Sequence of chain 2.A:
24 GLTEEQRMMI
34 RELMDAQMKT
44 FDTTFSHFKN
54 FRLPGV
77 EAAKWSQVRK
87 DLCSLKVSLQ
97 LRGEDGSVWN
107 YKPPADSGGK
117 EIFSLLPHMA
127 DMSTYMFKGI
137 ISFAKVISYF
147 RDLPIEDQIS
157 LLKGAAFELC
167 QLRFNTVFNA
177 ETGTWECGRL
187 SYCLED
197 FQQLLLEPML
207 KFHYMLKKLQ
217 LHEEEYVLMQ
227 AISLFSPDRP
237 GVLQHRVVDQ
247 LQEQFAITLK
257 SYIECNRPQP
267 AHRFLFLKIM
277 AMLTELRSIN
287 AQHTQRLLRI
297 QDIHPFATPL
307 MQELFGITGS

Binding-site contacts:
Ligand atom SAP contacts residue MET125 of chain 2.A at 4.1 Å.
Ligand atom OAA contacts residue SER129 of chain 2.A at 3.1 Å (h-bond).
Ligand atom OAA contacts residue MET128 of chain 2.A at 4.0 Å.
Ligand atom OAJ contacts residue MET125 of chain 2.A at 3.8 Å.
Ligand atom CL2 contacts residue GLN167 of chain 2.A at 3.1 Å.
Ligand atom SAP contacts residue PHE170 of chain 2.A at 4.4 Å.
Ligand atom SAP contacts residue SER129 of chain 2.A at 2.8 Å (h-bond).
Ligand atom CL3 contacts residue MET125 of chain 2.A at 4.4 Å.
Ligand atom OAJ contacts residue MET128 of chain 2.A at 4.2 Å.
Ligand atom CL6 contacts residue GLN167 of chain 2.A at 4.5 Å.
Ligand atom OAA contacts residue MET132 of chain 2.A at 4.4 Å.
Ligand atom CL2 contacts residue TRP181 of chain 2.A at 4.0 Å.
Ligand atom CAN contacts residue MET125 of chain 2.A at 3.8 Å (hydrophobic).
Ligand atom CAH contacts residue MET128 of chain 2.A at 4.2 Å (hydrophobic).
Ligand atom CL6 contacts residue MET205 of chain 2.A at 3.0 Å.
Ligand atom CAI contacts residue PHE170 of chain 2.A at 4.3 Å (hydrophobic).
Ligand atom CAM contacts residue TRP181 of chain 2.A at 4.5 Å (hydrophobic).
Ligand atom CL5 contacts residue TYR188 of chain 2.A at 3.5 Å.
Ligand atom CL5 contacts residue VAL93 of chain 2.A at 4.3 Å.
Ligand atom CL2 contacts residue MET205 of chain 2.A at 4.3 Å.
Ligand atom CAH contacts residue PHE170 of chain 2.A at 4.2 Å (hydrophobic).
Ligand atom OAA contacts residue PHE170 of chain 2.A at 3.2 Å.
Ligand atom CL5 contacts residue MET125 of chain 2.A at 4.1 Å.
Ligand atom OAK contacts residue SER129 of chain 2.A at 3.8 Å.
Ligand atom CAL contacts residue TRP181 of chain 2.A at 4.4 Å (hydrophobic).
Ligand atom CL2 contacts residue HIS209 of chain 2.A at 3.6 Å.
Ligand atom CL4 contacts residue VAL93 of chain 2.A at 4.4 Å.
Ligand atom CAH contacts residue MET125 of chain 2.A at 3.9 Å (hydrophobic).
Ligand atom OAJ contacts residue SER129 of chain 2.A at 3.7 Å.
Ligand atom CL1 contacts residue TRP181 of chain 2.A at 3.5 Å.
Ligand atom OAK contacts residue GLN167 of chain 2.A at 3.9 Å.
Ligand atom CL3 contacts residue LEU91 of chain 2.A at 4.3 Å.
Ligand atom CL4 contacts residue TRP181 of chain 2.A at 3.2 Å.
Ligand atom CAM contacts residue GLN167 of chain 2.A at 4.5 Å.
Ligand atom CL2 contacts residue PHE170 of chain 2.A at 3.8 Å.
Ligand atom CAS contacts residue MET205 of chain 2.A at 4.3 Å (hydrophobic).
Ligand atom CL1 contacts residue PHE170 of chain 2.A at 3.3 Å.
Ligand atom CAI contacts residue GLN167 of chain 2.A at 3.4 Å.

A protein and the small-molecule ligand that binds it are described below.
Small molecule (SMILES): O=S1OC[C@@H]2[C@H](CO1)[C@]1(Cl)C(Cl)=C(Cl)[C@@]2(Cl)C1(Cl)Cl